Binding-site contacts:
Ligand atom NAD contacts residue GLY309 of chain 1.F at 2.8 Å (h-bond).
Ligand atom NAD contacts residue MET311 of chain 1.F at 3.6 Å.
Ligand atom NAR contacts residue CO31 of chain 1.VA at 2.8 Å (h-bond).
Ligand atom CAZ contacts residue GLY408 of chain 1.F at 3.6 Å.
Ligand atom OAH contacts residue ASP298 of chain 1.F at 3.0 Å (salt-bridge).
Ligand atom OAH contacts residue GLU380 of chain 1.F at 2.5 Å (salt-bridge).
Ligand atom OAF contacts residue THR407 of chain 1.F at 3.4 Å.
Ligand atom NAR contacts residue ASP378 of chain 1.F at 3.1 Å (salt-bridge).
Ligand atom CAO contacts residue GLY408 of chain 1.F at 3.6 Å.
Ligand atom CA contacts residue LEU406 of chain 1.F at 3.2 Å (hydrophobic).
Ligand atom C contacts residue ZN1 of chain 1.TA at 3.6 Å.
Ligand atom OAH contacts residue LYS293 of chain 1.F at 3.0 Å (salt-bridge).
Ligand atom OAG contacts residue MET311 of chain 1.F at 3.6 Å.
Ligand atom OAH contacts residue ZN1 of chain 1.TA at 2.0 Å.
Ligand atom CAO contacts residue LEU406 of chain 1.F at 3.6 Å (hydrophobic).
Ligand atom O contacts residue ASP378 of chain 1.F at 2.9 Å (salt-bridge).
Ligand atom CAK contacts residue ALA496 of chain 1.F at 3.5 Å (hydrophobic).
Ligand atom OAH contacts residue ZN1 of chain 1.UA at 2.1 Å.
Ligand atom NAR contacts residue ZN1 of chain 1.UA at 2.7 Å.
Ligand atom O contacts residue ZN1 of chain 1.UA at 2.1 Å.
Ligand atom O contacts residue ZN1 of chain 1.TA at 3.6 Å.
Ligand atom NAR contacts residue ZN1 of chain 1.TA at 2.9 Å.
Ligand atom CAW contacts residue LEU411 of chain 1.F at 3.6 Å (hydrophobic).
Ligand atom CAJ contacts residue LEU411 of chain 1.F at 3.4 Å (hydrophobic).
Ligand atom OAF contacts residue GLY408 of chain 1.F at 3.2 Å (h-bond).
Ligand atom C contacts residue ASP298 of chain 1.F at 3.7 Å.
Ligand atom OAG contacts residue GLY309 of chain 1.F at 3.5 Å (h-bond).
Ligand atom CAX contacts residue GLY408 of chain 1.F at 3.6 Å.
Ligand atom O contacts residue LYS305 of chain 1.F at 2.9 Å (salt-bridge).
Ligand atom NAD contacts residue SER310 of chain 1.F at 3.5 Å (h-bond).
Ligand atom CAI contacts residue ALA496 of chain 1.F at 3.4 Å (hydrophobic).
Ligand atom CAK contacts residue PHE317 of chain 1.F at 3.6 Å (hydrophobic).
Ligand atom OAH contacts residue ASP378 of chain 1.F at 2.9 Å (salt-bridge).
Ligand atom NAR contacts residue LYS293 of chain 1.F at 3.4 Å (salt-bridge).
Ligand atom O contacts residue ASP298 of chain 1.F at 2.8 Å (salt-bridge).
Ligand atom OAH contacts residue CO31 of chain 1.VA at 3.0 Å (h-bond).
Ligand atom C contacts residue ASP378 of chain 1.F at 3.1 Å.
Ligand atom C contacts residue ZN1 of chain 1.UA at 2.7 Å.
Ligand atom NAQ contacts residue LEU411 of chain 1.F at 3.5 Å.
Ligand atom NAR contacts residue LEU406 of chain 1.F at 3.2 Å (h-bond).

Sequence of chain 1.F:
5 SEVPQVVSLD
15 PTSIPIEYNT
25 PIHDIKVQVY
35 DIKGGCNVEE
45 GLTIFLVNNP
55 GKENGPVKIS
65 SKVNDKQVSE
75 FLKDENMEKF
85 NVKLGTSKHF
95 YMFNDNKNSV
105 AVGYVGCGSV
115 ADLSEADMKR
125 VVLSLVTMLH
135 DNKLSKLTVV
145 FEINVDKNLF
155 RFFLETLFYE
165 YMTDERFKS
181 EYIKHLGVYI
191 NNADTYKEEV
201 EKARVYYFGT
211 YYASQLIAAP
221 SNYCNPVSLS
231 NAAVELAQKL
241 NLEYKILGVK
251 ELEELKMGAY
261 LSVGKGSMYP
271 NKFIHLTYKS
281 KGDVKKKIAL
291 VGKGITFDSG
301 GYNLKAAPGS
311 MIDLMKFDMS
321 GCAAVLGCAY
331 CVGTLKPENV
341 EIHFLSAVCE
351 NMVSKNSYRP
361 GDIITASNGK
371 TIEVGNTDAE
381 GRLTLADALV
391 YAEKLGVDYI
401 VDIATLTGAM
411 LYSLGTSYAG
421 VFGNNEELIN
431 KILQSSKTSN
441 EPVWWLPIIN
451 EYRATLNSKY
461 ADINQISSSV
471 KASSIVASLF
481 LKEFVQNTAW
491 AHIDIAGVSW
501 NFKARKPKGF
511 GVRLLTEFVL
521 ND

This small molecule binds to this protein.
Small molecule (SMILES): CC(C)(C)C(=O)N[C@@H](C(=O)NO)c1ccc(-c2cccc(/C(N)=N/O)c2)cc1